Binding-site contacts:
Ligand atom O5 contacts residue ASP1079 of chain 1.B at 4.3 Å.
Ligand atom C6 contacts residue ALA1078 of chain 1.B at 4.4 Å (hydrophobic).
Ligand atom C6 contacts residue ASP1079 of chain 1.B at 4.0 Å.
Ligand atom C5 contacts residue ASN1075 of chain 1.B at 3.0 Å.
Ligand atom O5 contacts residue ASN1075 of chain 1.B at 2.4 Å (h-bond).
Ligand atom C6 contacts residue ASN1075 of chain 1.B at 4.1 Å.
Ligand atom N2 contacts residue ASN1075 of chain 1.B at 2.9 Å (h-bond).
Ligand atom C4 contacts residue ASN1075 of chain 1.B at 4.0 Å.
Ligand atom C7 contacts residue ASN1075 of chain 1.B at 4.1 Å.
Ligand atom O3 contacts residue ASN1075 of chain 1.B at 4.4 Å.
Ligand atom O6 contacts residue ALA1078 of chain 1.B at 4.2 Å.
Ligand atom C1 contacts residue ASN1075 of chain 1.B at 1.5 Å.
Ligand atom C3 contacts residue ASN1075 of chain 1.B at 3.8 Å.
Ligand atom C2 contacts residue ASN1075 of chain 1.B at 2.6 Å.

A small-molecule ligand and the protein it binds are described below.
Small molecule (SMILES): CC(=O)N[C@@H]1[C@@H](O)[C@H](O)[C@@H](CO)O[C@H]1O

Sequence of chain 1.B:
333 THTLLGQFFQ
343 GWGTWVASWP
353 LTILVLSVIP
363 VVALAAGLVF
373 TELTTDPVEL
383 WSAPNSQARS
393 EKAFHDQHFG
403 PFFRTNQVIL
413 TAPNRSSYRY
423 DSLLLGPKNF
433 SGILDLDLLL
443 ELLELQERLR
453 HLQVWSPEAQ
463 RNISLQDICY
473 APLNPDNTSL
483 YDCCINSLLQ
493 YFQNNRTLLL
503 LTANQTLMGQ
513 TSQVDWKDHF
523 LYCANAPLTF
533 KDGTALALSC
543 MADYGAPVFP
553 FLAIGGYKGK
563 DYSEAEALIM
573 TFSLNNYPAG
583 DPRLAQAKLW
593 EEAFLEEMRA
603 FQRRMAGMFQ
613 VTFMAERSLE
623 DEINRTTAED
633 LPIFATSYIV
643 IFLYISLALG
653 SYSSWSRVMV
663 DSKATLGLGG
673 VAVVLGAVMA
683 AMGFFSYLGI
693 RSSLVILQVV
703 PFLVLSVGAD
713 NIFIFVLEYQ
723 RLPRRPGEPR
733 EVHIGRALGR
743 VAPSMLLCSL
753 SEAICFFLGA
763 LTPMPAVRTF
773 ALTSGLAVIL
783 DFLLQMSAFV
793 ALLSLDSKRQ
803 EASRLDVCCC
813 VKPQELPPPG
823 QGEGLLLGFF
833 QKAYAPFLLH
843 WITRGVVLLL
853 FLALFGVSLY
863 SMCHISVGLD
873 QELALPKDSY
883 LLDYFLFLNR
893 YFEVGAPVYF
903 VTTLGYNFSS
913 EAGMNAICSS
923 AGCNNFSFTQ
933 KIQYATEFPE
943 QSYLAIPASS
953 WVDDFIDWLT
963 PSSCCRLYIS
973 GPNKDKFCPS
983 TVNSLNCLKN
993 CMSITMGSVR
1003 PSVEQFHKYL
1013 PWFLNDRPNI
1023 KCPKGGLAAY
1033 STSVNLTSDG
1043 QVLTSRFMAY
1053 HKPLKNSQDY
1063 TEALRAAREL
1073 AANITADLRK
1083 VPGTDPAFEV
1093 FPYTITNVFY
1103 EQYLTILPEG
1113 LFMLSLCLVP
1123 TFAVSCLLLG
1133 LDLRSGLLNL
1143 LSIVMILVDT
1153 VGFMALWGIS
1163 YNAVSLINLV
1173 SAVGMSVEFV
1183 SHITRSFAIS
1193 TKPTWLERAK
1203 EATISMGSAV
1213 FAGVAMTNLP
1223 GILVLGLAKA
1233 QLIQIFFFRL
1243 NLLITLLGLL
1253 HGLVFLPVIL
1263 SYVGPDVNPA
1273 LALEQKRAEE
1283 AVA